Sequence of chain 2.A:
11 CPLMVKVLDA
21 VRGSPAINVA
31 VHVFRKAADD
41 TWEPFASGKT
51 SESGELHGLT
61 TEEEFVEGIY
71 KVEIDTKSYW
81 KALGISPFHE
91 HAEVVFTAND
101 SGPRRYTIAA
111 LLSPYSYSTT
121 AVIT

Binding-site contacts:
Ligand atom O10 contacts residue VAL122 of chain 2.A at 3.6 Å.
Ligand atom C19 contacts residue TCW1 of chain 4.B at 0.8 Å.
Ligand atom O8 contacts residue LYS16 of chain 2.A at 3.3 Å (salt-bridge).
Ligand atom C18 contacts residue TCW1 of chain 4.B at 1.0 Å.
Ligand atom C3 contacts residue TCW1 of chain 4.B at 1.1 Å.
Ligand atom O10 contacts residue LEU18 of chain 4.A at 3.7 Å.
Ligand atom O8 contacts residue TCW1 of chain 4.B at 1.0 Å (h-bond).
Ligand atom O7 contacts residue LYS16 of chain 2.A at 3.0 Å (salt-bridge).
Ligand atom O13 contacts residue LEU18 of chain 2.A at 3.1 Å.
Ligand atom C16 contacts residue ALA109 of chain 2.A at 3.5 Å (hydrophobic).
Ligand atom O11 contacts residue LYS16 of chain 4.A at 2.8 Å (salt-bridge).
Ligand atom C20 contacts residue SER118 of chain 2.A at 3.0 Å.
Ligand atom C6 contacts residue LYS16 of chain 4.A at 3.7 Å.
Ligand atom N9 contacts residue LYS16 of chain 4.A at 3.5 Å (salt-bridge).
Ligand atom C15 contacts residue TCW1 of chain 4.B at 2.0 Å.
Ligand atom O7 contacts residue TCW1 of chain 4.B at 0.8 Å (h-bond).
Ligand atom C1 contacts residue TCW1 of chain 4.B at 0.5 Å.
Ligand atom O10 contacts residue TCW1 of chain 4.B at 1.3 Å.
Ligand atom C1 contacts residue LYS16 of chain 4.A at 3.2 Å.
Ligand atom C5 contacts residue TCW1 of chain 4.B at 0.5 Å.
Ligand atom C12 contacts residue LEU18 of chain 2.A at 3.3 Å (hydrophobic).
Ligand atom N9 contacts residue TCW1 of chain 4.B at 1.1 Å.
Ligand atom C14 contacts residue LEU18 of chain 2.A at 3.7 Å (hydrophobic).
Ligand atom O13 contacts residue ALA109 of chain 4.A at 3.0 Å.
Ligand atom C4 contacts residue TCW1 of chain 4.B at 0.5 Å.
Ligand atom C20 contacts residue TCW1 of chain 4.B at 3.2 Å.
Ligand atom O13 contacts residue THR120 of chain 4.A at 3.2 Å.
Ligand atom O8 contacts residue LYS16 of chain 4.A at 2.3 Å (salt-bridge).
Ligand atom O11 contacts residue TCW1 of chain 4.B at 0.8 Å (h-bond).
Ligand atom C17 contacts residue TCW1 of chain 4.B at 1.8 Å.
Ligand atom C6 contacts residue TCW1 of chain 4.B at 0.9 Å.
Ligand atom C16 contacts residue TCW1 of chain 4.B at 2.1 Å.
Ligand atom C1 contacts residue LYS16 of chain 2.A at 3.5 Å.
Ligand atom O13 contacts residue TCW1 of chain 4.B at 2.7 Å.
Ligand atom C2 contacts residue TCW1 of chain 4.B at 0.9 Å.
Ligand atom C12 contacts residue TCW1 of chain 4.B at 1.9 Å.
Ligand atom C2 contacts residue LYS16 of chain 2.A at 3.4 Å.
Ligand atom C14 contacts residue TCW1 of chain 4.B at 1.4 Å.
Ligand atom C15 contacts residue ALA109 of chain 2.A at 3.6 Å (hydrophobic).
Ligand atom C20 contacts residue THR119 of chain 2.A at 3.6 Å.

Sequence of chain 4.A:
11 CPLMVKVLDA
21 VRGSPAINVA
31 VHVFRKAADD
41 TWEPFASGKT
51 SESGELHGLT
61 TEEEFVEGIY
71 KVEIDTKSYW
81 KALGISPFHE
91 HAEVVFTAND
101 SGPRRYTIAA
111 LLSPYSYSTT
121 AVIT

The small molecule below binds the protein below.
Small molecule (SMILES): Cc1ccc(C(=O)c2cc(O)c(O)c([N+](=O)[O-])c2)cc1